Sequence of chain 5.A:
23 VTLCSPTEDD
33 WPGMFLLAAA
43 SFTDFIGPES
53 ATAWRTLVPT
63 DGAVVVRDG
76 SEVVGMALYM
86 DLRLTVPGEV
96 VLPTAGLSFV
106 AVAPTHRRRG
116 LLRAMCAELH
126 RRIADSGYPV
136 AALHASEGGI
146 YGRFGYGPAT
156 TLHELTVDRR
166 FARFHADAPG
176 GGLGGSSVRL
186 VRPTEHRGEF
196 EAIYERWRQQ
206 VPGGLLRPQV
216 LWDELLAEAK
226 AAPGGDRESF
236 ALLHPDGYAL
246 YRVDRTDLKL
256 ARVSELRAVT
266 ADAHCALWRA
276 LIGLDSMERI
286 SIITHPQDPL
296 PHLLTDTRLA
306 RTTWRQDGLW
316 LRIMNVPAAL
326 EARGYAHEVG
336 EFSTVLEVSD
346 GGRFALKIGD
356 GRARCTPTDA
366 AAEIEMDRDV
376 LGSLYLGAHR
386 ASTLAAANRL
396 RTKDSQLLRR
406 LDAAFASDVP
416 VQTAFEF

Binding-site contacts:
Ligand atom C02 contacts residue PHE422 of chain 5.A at 3.8 Å (hydrophobic).
Ligand atom C09 contacts residue ASP46 of chain 5.A at 3.5 Å.
Ligand atom C08 contacts residue ASP46 of chain 5.A at 3.5 Å.
Ligand atom N01 contacts residue TRP56 of chain 5.A at 3.5 Å.
Ligand atom C17 contacts residue PHE104 of chain 5.A at 3.6 Å (hydrophobic).
Ligand atom C20 contacts residue LEU83 of chain 5.A at 3.9 Å (hydrophobic).
Ligand atom C22 contacts residue SER103 of chain 5.A at 3.8 Å.
Ligand atom C13 contacts residue ASP46 of chain 5.A at 3.4 Å.
Ligand atom C15 contacts residue TRP56 of chain 5.A at 3.7 Å (hydrophobic).
Ligand atom C19 contacts residue ALA53 of chain 5.A at 3.8 Å (hydrophobic).
Ligand atom S05 contacts residue TRP56 of chain 5.A at 4.0 Å.
Ligand atom S23 contacts residue PHE104 of chain 5.A at 3.7 Å.
Ligand atom N03 contacts residue PHE422 of chain 5.A at 3.9 Å.
Ligand atom C09 contacts residue GLU421 of chain 5.A at 3.7 Å.
Ligand atom N01 contacts residue MET85 of chain 5.A at 3.8 Å.
Ligand atom S23 contacts residue TRP56 of chain 5.A at 4.0 Å.
Ligand atom N01 contacts residue PHE422 of chain 5.A at 2.9 Å (h-bond).
Ligand atom S23 contacts residue ALA53 of chain 5.A at 3.7 Å.
Ligand atom N11 contacts residue ASP46 of chain 5.A at 3.5 Å (salt-bridge).
Ligand atom C18 contacts residue TRP56 of chain 5.A at 3.6 Å (hydrophobic).
Ligand atom C04 contacts residue TRP56 of chain 5.A at 3.6 Å (hydrophobic).
Ligand atom C18 contacts residue PHE104 of chain 5.A at 3.4 Å (hydrophobic).
Ligand atom N01 contacts residue SER103 of chain 5.A at 2.6 Å (h-bond).
Ligand atom C21 contacts residue LEU83 of chain 5.A at 4.0 Å (hydrophobic).
Ligand atom C19 contacts residue PHE104 of chain 5.A at 3.6 Å (hydrophobic).
Ligand atom C12 contacts residue ASP46 of chain 5.A at 3.3 Å.
Ligand atom C02 contacts residue SER103 of chain 5.A at 3.9 Å.
Ligand atom C17 contacts residue TRP56 of chain 5.A at 3.6 Å (hydrophobic).
Ligand atom C10 contacts residue ASP46 of chain 5.A at 3.1 Å.
Ligand atom N03 contacts residue TRP56 of chain 5.A at 3.7 Å.
Ligand atom C21 contacts residue VAL60 of chain 5.A at 3.8 Å (hydrophobic).
Ligand atom C08 contacts residue GLU421 of chain 5.A at 3.9 Å.
Ligand atom C20 contacts residue TRP33 of chain 5.A at 4.1 Å (hydrophobic).
Ligand atom C16 contacts residue TRP56 of chain 5.A at 3.6 Å (hydrophobic).
Ligand atom C20 contacts residue ARG57 of chain 5.A at 3.8 Å.
Ligand atom C02 contacts residue TRP56 of chain 5.A at 3.6 Å (hydrophobic).
Ligand atom C22 contacts residue PHE104 of chain 5.A at 3.8 Å (hydrophobic).
Ligand atom C21 contacts residue TRP56 of chain 5.A at 3.9 Å (hydrophobic).
Ligand atom N14 contacts residue TRP56 of chain 5.A at 3.7 Å.
Ligand atom C07 contacts residue ASP46 of chain 5.A at 3.9 Å.

A small-molecule ligand and the protein it binds are described below.
Small molecule (SMILES): CN1CCC[C@H](CSc2nc(N)c3c4c(sc3n2)CCCC4)C1